Binding-site contacts:
Ligand atom OAK contacts residue TRP166 of chain 1.C at 3.1 Å.
Ligand atom OAC contacts residue TYR326 of chain 1.C at 3.9 Å.
Ligand atom CAE contacts residue LEU133 of chain 1.C at 4.1 Å (hydrophobic).
Ligand atom OAD contacts residue SAH1 of chain 1.N at 3.7 Å.
Ligand atom CAA contacts residue HIS272 of chain 1.C at 3.8 Å.
Ligand atom CAF contacts residue TYR326 of chain 1.C at 3.5 Å (hydrophobic).
Ligand atom CAO contacts residue ASN327 of chain 1.C at 3.9 Å.
Ligand atom OAD contacts residue HIS272 of chain 1.C at 2.8 Å (h-bond).
Ligand atom CAM contacts residue HIS272 of chain 1.C at 3.6 Å.
Ligand atom CAN contacts residue HIS272 of chain 1.C at 3.8 Å.
Ligand atom CAI contacts residue ALA134 of chain 1.C at 3.4 Å (hydrophobic).
Ligand atom CAH contacts residue MET323 of chain 1.C at 3.8 Å (hydrophobic).
Ligand atom OAC contacts residue ALA134 of chain 1.C at 3.5 Å.
Ligand atom CAB contacts residue ASN327 of chain 1.C at 3.2 Å.
Ligand atom OAK contacts residue ASP273 of chain 1.C at 3.2 Å (salt-bridge).
Ligand atom CAH contacts residue PHE179 of chain 1.C at 3.6 Å (hydrophobic).
Ligand atom OAK contacts residue PHE179 of chain 1.C at 3.9 Å.
Ligand atom CAO contacts residue ASP273 of chain 1.C at 3.6 Å.
Ligand atom CAI contacts residue LEU322 of chain 1.C at 4.1 Å (hydrophobic).
Ligand atom CAM contacts residue ASP273 of chain 1.C at 3.4 Å.
Ligand atom CAL contacts residue PHE179 of chain 1.C at 4.1 Å (hydrophobic).
Ligand atom CAB contacts residue TRP166 of chain 1.C at 3.4 Å (hydrophobic).
Ligand atom CAG contacts residue MET323 of chain 1.C at 3.7 Å (hydrophobic).
Ligand atom CAA contacts residue THR319 of chain 1.C at 3.8 Å.
Ligand atom CAE contacts residue LEU322 of chain 1.C at 4.1 Å (hydrophobic).
Ligand atom OAK contacts residue ASN327 of chain 1.C at 3.5 Å (h-bond).
Ligand atom OAJ contacts residue MET183 of chain 1.C at 4.1 Å.
Ligand atom OAC contacts residue LEU322 of chain 1.C at 2.9 Å.
Ligand atom CAI contacts residue LEU133 of chain 1.C at 4.0 Å (hydrophobic).
Ligand atom CAL contacts residue MET323 of chain 1.C at 3.8 Å (hydrophobic).
Ligand atom CAA contacts residue TRP269 of chain 1.C at 3.1 Å (hydrophobic).
Ligand atom CAO contacts residue MET323 of chain 1.C at 3.7 Å (hydrophobic).
Ligand atom OAJ contacts residue TRP269 of chain 1.C at 3.0 Å.
Ligand atom CAO contacts residue PHE179 of chain 1.C at 3.8 Å (hydrophobic).
Ligand atom OAJ contacts residue HIS272 of chain 1.C at 3.3 Å.
Ligand atom OAD contacts residue TRP269 of chain 1.C at 3.4 Å (h-bond).
Ligand atom CAB contacts residue ILE165 of chain 1.C at 3.8 Å (hydrophobic).
Ligand atom OAD contacts residue ASP273 of chain 1.C at 2.6 Å (salt-bridge).
Ligand atom CAM contacts residue MET323 of chain 1.C at 3.7 Å (hydrophobic).
Ligand atom CAN contacts residue MET323 of chain 1.C at 3.6 Å (hydrophobic).

Sequence of chain 1.C:
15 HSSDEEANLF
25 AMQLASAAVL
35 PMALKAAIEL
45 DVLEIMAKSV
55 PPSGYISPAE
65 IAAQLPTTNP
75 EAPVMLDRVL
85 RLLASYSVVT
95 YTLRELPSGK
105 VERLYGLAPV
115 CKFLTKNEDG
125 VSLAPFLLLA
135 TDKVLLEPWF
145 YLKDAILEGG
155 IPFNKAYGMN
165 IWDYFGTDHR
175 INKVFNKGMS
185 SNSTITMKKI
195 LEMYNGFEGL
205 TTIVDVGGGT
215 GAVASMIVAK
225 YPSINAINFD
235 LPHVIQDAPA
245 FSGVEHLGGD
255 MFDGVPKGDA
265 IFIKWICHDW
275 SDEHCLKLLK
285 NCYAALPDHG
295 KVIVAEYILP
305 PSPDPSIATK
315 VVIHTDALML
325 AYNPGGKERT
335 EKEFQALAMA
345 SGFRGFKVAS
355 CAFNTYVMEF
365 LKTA

The protein below binds the small molecule below.
Small molecule (SMILES): COc1cc(/C=C/CO)cc(OC)c1O